This protein binds this small molecule.
Small molecule (SMILES): CC(=O)N[C@@H]1[C@@H](O)[C@H](O)[C@@H](CO)O[C@H]1O

Sequence of chain 3.A:
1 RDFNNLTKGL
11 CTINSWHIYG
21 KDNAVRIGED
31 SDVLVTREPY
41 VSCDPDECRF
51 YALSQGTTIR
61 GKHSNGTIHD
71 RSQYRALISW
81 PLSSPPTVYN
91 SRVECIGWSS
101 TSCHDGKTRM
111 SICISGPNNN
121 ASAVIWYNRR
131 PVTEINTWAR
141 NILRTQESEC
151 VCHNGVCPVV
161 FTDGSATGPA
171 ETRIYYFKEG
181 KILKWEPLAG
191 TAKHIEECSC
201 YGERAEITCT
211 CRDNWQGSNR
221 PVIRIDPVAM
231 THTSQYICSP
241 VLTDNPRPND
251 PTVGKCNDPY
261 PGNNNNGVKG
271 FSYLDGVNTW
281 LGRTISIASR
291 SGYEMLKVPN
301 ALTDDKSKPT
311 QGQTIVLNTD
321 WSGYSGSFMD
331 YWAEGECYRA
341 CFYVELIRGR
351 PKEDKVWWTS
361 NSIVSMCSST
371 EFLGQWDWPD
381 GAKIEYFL

Binding-site contacts:
Ligand atom C3 contacts residue TRP357 of chain 3.A at 4.0 Å (hydrophobic).
Ligand atom N2 contacts residue TRP357 of chain 3.A at 3.3 Å (h-bond).
Ligand atom C5 contacts residue ASN65 of chain 3.A at 3.8 Å.
Ligand atom O5 contacts residue TRP357 of chain 3.A at 4.4 Å.
Ligand atom C2 contacts residue ASN65 of chain 3.A at 2.5 Å.
Ligand atom C5 contacts residue TRP357 of chain 3.A at 3.9 Å (hydrophobic).
Ligand atom C4 contacts residue ASN65 of chain 3.A at 4.3 Å.
Ligand atom O7 contacts residue ASN65 of chain 3.A at 3.8 Å.
Ligand atom C1 contacts residue TRP357 of chain 3.A at 3.9 Å (hydrophobic).
Ligand atom C4 contacts residue TRP357 of chain 3.A at 4.4 Å (hydrophobic).
Ligand atom C3 contacts residue ASN65 of chain 3.A at 3.9 Å.
Ligand atom O4 contacts residue TRP357 of chain 3.A at 4.2 Å.
Ligand atom C7 contacts residue TRP357 of chain 3.A at 3.7 Å (hydrophobic).
Ligand atom N2 contacts residue ASN65 of chain 3.A at 3.0 Å (h-bond).
Ligand atom C7 contacts residue ASN65 of chain 3.A at 3.7 Å.
Ligand atom C8 contacts residue TRP357 of chain 3.A at 3.2 Å (hydrophobic).
Ligand atom O5 contacts residue ASN65 of chain 3.A at 2.5 Å (h-bond).
Ligand atom C1 contacts residue ASN65 of chain 3.A at 1.5 Å.
Ligand atom C2 contacts residue TRP357 of chain 3.A at 4.2 Å (hydrophobic).